This protein binds this small molecule.
Small molecule (SMILES): OC[C@H]1O[C@@H](O)[C@H](O)[C@@H](O)[C@H]1O

Binding-site contacts:
Ligand atom C2 contacts residue ASN107 of chain 1.A at 4.1 Å.
Ligand atom C3 contacts residue TYR36 of chain 1.A at 4.0 Å (hydrophobic).
Ligand atom O3 contacts residue CA1 of chain 1.R at 2.8 Å.
Ligand atom C4 contacts residue THR104 of chain 1.A at 3.4 Å.
Ligand atom O4 contacts residue ASP100 of chain 1.A at 2.6 Å (salt-bridge).
Ligand atom O5 contacts residue GLN53 of chain 1.A at 4.2 Å.
Ligand atom C6 contacts residue ASP100 of chain 1.A at 3.9 Å.
Ligand atom O5 contacts residue HIS50 of chain 1.A at 3.5 Å (h-bond).
Ligand atom C4 contacts residue ASP100 of chain 1.A at 3.7 Å.
Ligand atom C1 contacts residue PHB1 of chain 1.GA at 1.4 Å.
Ligand atom O6 contacts residue VAL101 of chain 1.A at 4.1 Å.
Ligand atom O5 contacts residue PHB1 of chain 1.GA at 2.3 Å (h-bond).
Ligand atom O2 contacts residue TYR36 of chain 1.A at 3.9 Å.
Ligand atom C6 contacts residue HIS50 of chain 1.A at 3.5 Å.
Ligand atom C6 contacts residue CYS62 of chain 1.A at 4.1 Å (hydrophobic).
Ligand atom C6 contacts residue GLN53 of chain 1.A at 3.7 Å.
Ligand atom O6 contacts residue PRO51 of chain 1.A at 4.1 Å.
Ligand atom O2 contacts residue ASN107 of chain 1.A at 3.2 Å (h-bond).
Ligand atom C6 contacts residue VAL101 of chain 1.A at 3.7 Å (hydrophobic).
Ligand atom C2 contacts residue PHB1 of chain 1.GA at 2.4 Å.
Ligand atom O5 contacts residue TYR36 of chain 1.A at 3.7 Å.
Ligand atom C2 contacts residue TYR36 of chain 1.A at 3.3 Å (hydrophobic).
Ligand atom C3 contacts residue PHB1 of chain 1.GA at 3.7 Å.
Ligand atom C5 contacts residue GLN53 of chain 1.A at 3.7 Å.
Ligand atom C3 contacts residue THR104 of chain 1.A at 3.9 Å.
Ligand atom C1 contacts residue TYR36 of chain 1.A at 4.2 Å (hydrophobic).
Ligand atom O4 contacts residue CA1 of chain 1.R at 2.7 Å.
Ligand atom O3 contacts residue TYR36 of chain 1.A at 4.0 Å.
Ligand atom O3 contacts residue THR104 of chain 1.A at 3.1 Å.
Ligand atom C3 contacts residue CA1 of chain 1.R at 3.6 Å.
Ligand atom O4 contacts residue THR104 of chain 1.A at 3.3 Å (h-bond).
Ligand atom C2 contacts residue CA1 of chain 1.R at 3.9 Å.
Ligand atom O3 contacts residue ASN107 of chain 1.A at 3.4 Å (h-bond).
Ligand atom O6 contacts residue HIS50 of chain 1.A at 2.7 Å (h-bond).
Ligand atom C5 contacts residue HIS50 of chain 1.A at 4.1 Å.
Ligand atom C5 contacts residue PHB1 of chain 1.GA at 3.6 Å.
Ligand atom O2 contacts residue PHB1 of chain 1.GA at 2.9 Å (h-bond).
Ligand atom O6 contacts residue GLN53 of chain 1.A at 2.7 Å (h-bond).
Ligand atom C4 contacts residue CA1 of chain 1.R at 3.6 Å.
Ligand atom O4 contacts residue TYR36 of chain 1.A at 3.4 Å (h-bond).

Sequence of chain 1.A:
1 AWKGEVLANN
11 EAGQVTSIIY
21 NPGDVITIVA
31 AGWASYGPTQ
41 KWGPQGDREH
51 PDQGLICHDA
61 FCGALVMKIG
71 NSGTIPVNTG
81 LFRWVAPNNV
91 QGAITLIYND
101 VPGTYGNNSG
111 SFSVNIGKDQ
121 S